This small molecule binds to this protein.
Small molecule (SMILES): O=[N+]([O-])c1ccc([C@H]2CO2)cc1

Sequence of chain 2.O:
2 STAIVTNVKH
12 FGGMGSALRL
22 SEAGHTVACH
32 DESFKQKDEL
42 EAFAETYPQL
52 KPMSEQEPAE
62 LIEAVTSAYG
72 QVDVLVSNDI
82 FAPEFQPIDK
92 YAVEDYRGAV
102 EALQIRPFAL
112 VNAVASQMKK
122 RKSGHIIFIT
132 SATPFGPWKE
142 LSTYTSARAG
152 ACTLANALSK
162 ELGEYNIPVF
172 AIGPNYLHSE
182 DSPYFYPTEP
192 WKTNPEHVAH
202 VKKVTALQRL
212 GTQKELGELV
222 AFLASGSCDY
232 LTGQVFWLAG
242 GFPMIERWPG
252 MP

Binding-site contacts:
Ligand atom C1 contacts residue PHE186 of chain 1.O at 4.2 Å (hydrophobic).
Ligand atom C1 contacts residue LEU142 of chain 1.O at 4.2 Å (hydrophobic).
Ligand atom O3 contacts residue TYR145 of chain 1.O at 3.8 Å.
Ligand atom C3 contacts residue PHE186 of chain 1.O at 3.6 Å (hydrophobic).
Ligand atom C8 contacts residue PRO175 of chain 1.O at 3.5 Å (hydrophobic).
Ligand atom C7 contacts residue SER132 of chain 1.O at 3.9 Å.
Ligand atom C6 contacts residue TRP249 of chain 2.O at 3.3 Å (hydrophobic).
Ligand atom C5 contacts residue TRP139 of chain 1.O at 3.5 Å (hydrophobic).
Ligand atom C1 contacts residue TRP139 of chain 1.O at 4.3 Å (hydrophobic).
Ligand atom C2 contacts residue TYR145 of chain 1.O at 3.7 Å (hydrophobic).
Ligand atom C3 contacts residue TYR145 of chain 1.O at 3.1 Å (hydrophobic).
Ligand atom C5 contacts residue TRP249 of chain 2.O at 3.9 Å (hydrophobic).
Ligand atom C7 contacts residue ASN176 of chain 1.O at 3.6 Å.
Ligand atom O3 contacts residue PHE186 of chain 1.O at 3.4 Å.
Ligand atom C7 contacts residue TYR187 of chain 1.O at 4.3 Å (hydrophobic).
Ligand atom C7 contacts residue TYR145 of chain 1.O at 4.0 Å (hydrophobic).
Ligand atom O2 contacts residue LEU142 of chain 1.O at 4.3 Å.
Ligand atom N1 contacts residue TRP249 of chain 2.O at 4.0 Å.
Ligand atom N1 contacts residue PHE86 of chain 1.O at 4.0 Å.
Ligand atom C4 contacts residue ASN176 of chain 1.O at 4.2 Å.
Ligand atom O2 contacts residue PHE86 of chain 1.O at 2.9 Å.
Ligand atom O1 contacts residue PRO84 of chain 1.O at 3.2 Å.
Ligand atom C6 contacts residue TRP139 of chain 1.O at 3.3 Å (hydrophobic).
Ligand atom O3 contacts residue PRO175 of chain 1.O at 3.9 Å.
Ligand atom N1 contacts residue PRO84 of chain 1.O at 4.3 Å.
Ligand atom N1 contacts residue LEU142 of chain 1.O at 4.1 Å.
Ligand atom C4 contacts residue PHE186 of chain 1.O at 4.1 Å (hydrophobic).
Ligand atom C8 contacts residue PHE12 of chain 1.O at 4.2 Å (hydrophobic).
Ligand atom C4 contacts residue TYR145 of chain 1.O at 4.0 Å (hydrophobic).
Ligand atom C1 contacts residue TRP249 of chain 2.O at 4.1 Å (hydrophobic).
Ligand atom O2 contacts residue TRP249 of chain 2.O at 3.4 Å.
Ligand atom C6 contacts residue TYR187 of chain 1.O at 4.2 Å (hydrophobic).
Ligand atom C8 contacts residue SER132 of chain 1.O at 3.0 Å.
Ligand atom C5 contacts residue ASN176 of chain 1.O at 3.8 Å.
Ligand atom C2 contacts residue PHE186 of chain 1.O at 3.4 Å (hydrophobic).
Ligand atom O1 contacts residue LEU142 of chain 1.O at 4.2 Å.
Ligand atom O3 contacts residue PHE12 of chain 1.O at 3.6 Å.
Ligand atom C8 contacts residue TYR145 of chain 1.O at 3.1 Å (hydrophobic).
Ligand atom C7 contacts residue PRO175 of chain 1.O at 4.1 Å (hydrophobic).
Ligand atom C5 contacts residue TYR187 of chain 1.O at 3.6 Å (hydrophobic).

Sequence of chain 1.O:
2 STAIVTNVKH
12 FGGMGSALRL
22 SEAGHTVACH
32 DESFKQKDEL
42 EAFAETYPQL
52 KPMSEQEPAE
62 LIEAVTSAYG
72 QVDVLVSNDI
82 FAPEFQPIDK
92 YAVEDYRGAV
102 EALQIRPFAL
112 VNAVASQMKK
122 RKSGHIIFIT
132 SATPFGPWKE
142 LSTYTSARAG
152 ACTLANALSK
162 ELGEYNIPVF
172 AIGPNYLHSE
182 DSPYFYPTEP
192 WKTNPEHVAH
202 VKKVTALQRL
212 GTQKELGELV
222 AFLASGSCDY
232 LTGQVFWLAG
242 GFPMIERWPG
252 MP